This small molecule binds to this protein.
Small molecule (SMILES): COC(=O)/C=C(\C)[C@@]12O[C@]13c1cc(O)c4c(c1N[C@H]2C#C/C=C\C#C[C@H]3O)C(=O)c1ccccc1C4=O

Sequence of chain 1.B:
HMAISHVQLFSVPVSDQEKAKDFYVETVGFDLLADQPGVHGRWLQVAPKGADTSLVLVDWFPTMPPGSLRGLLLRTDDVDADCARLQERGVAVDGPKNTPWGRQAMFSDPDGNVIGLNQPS

Binding-site contacts:
Ligand atom CBD contacts residue TRP120 of chain 1.A at 3.3 Å (hydrophobic).
Ligand atom OAF contacts residue VAL58 of chain 1.B at 3.2 Å (h-bond).
Ligand atom CAP contacts residue TRP120 of chain 1.A at 3.7 Å (hydrophobic).
Ligand atom OAC contacts residue MET125 of chain 1.A at 3.4 Å (h-bond).
Ligand atom CBG contacts residue TRP120 of chain 1.A at 3.6 Å (hydrophobic).
Ligand atom CAN contacts residue MET125 of chain 1.A at 3.5 Å (hydrophobic).
Ligand atom CAY contacts residue VAL58 of chain 1.B at 3.7 Å (hydrophobic).
Ligand atom OAF contacts residue TRP120 of chain 1.A at 3.7 Å.
Ligand atom CBF contacts residue TRP62 of chain 1.B at 3.2 Å (hydrophobic).
Ligand atom CAM contacts residue GLY90 of chain 1.A at 3.4 Å.
Ligand atom CBE contacts residue TRP62 of chain 1.B at 3.5 Å (hydrophobic).
Ligand atom CAO contacts residue TRP120 of chain 1.A at 3.4 Å (hydrophobic).
Ligand atom CAM contacts residue SER30 of chain 1.B at 3.4 Å.
Ligand atom CBE contacts residue TRP120 of chain 1.A at 3.3 Å (hydrophobic).
Ligand atom OAU contacts residue MET125 of chain 1.A at 2.9 Å (h-bond).
Ligand atom OAF contacts residue TRP62 of chain 1.B at 3.4 Å.
Ligand atom OAD contacts residue TRP120 of chain 1.A at 3.5 Å.
Ligand atom OAE contacts residue LEU92 of chain 1.A at 3.4 Å.
Ligand atom CBI contacts residue GLN123 of chain 1.A at 3.5 Å.
Ligand atom CAQ contacts residue TRP120 of chain 1.A at 3.2 Å (hydrophobic).
Ligand atom CAR contacts residue TRP120 of chain 1.A at 3.4 Å (hydrophobic).
Ligand atom CAY contacts residue TRP120 of chain 1.A at 3.6 Å (hydrophobic).
Ligand atom CAM contacts residue LEU28 of chain 1.B at 3.6 Å (hydrophobic).
Ligand atom CBD contacts residue TRP62 of chain 1.B at 3.3 Å (hydrophobic).
Ligand atom CBB contacts residue TRP62 of chain 1.B at 3.4 Å (hydrophobic).
Ligand atom CAL contacts residue SER30 of chain 1.B at 3.4 Å.
Ligand atom OAE contacts residue GLN123 of chain 1.A at 3.3 Å (h-bond).
Ligand atom CBB contacts residue TRP120 of chain 1.A at 3.3 Å (hydrophobic).
Ligand atom OAD contacts residue TRP62 of chain 1.B at 3.1 Å.
Ligand atom CAS contacts residue VAL58 of chain 1.B at 3.2 Å (hydrophobic).
Ligand atom CBF contacts residue TRP120 of chain 1.A at 3.7 Å (hydrophobic).
Ligand atom NAT contacts residue GLN123 of chain 1.A at 3.2 Å (h-bond).
Ligand atom CAY contacts residue TRP62 of chain 1.B at 3.4 Å (hydrophobic).
Ligand atom CAQ contacts residue TRP62 of chain 1.B at 3.3 Å (hydrophobic).
Ligand atom CBG contacts residue TRP62 of chain 1.B at 3.5 Å (hydrophobic).
Ligand atom OAG contacts residue VAL58 of chain 1.B at 3.2 Å.
Ligand atom OAF contacts residue GLY57 of chain 1.B at 3.4 Å.
Ligand atom CBC contacts residue TRP62 of chain 1.B at 3.6 Å (hydrophobic).
Ligand atom CAW contacts residue MET125 of chain 1.A at 3.0 Å (hydrophobic).
Ligand atom OAG contacts residue HIS59 of chain 1.B at 3.2 Å (h-bond).

Sequence of chain 1.A:
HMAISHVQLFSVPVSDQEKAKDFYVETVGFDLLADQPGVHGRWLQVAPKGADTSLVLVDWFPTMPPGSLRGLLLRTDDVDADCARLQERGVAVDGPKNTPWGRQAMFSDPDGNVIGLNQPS